Sequence of chain 1.B:
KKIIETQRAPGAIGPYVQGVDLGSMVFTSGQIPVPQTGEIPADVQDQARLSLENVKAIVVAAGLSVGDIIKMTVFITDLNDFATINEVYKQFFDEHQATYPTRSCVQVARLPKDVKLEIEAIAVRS

Sequence of chain 1.A:
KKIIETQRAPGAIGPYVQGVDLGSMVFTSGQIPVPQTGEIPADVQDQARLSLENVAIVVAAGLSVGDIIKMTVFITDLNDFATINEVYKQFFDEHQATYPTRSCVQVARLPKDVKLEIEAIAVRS

This small molecule binds to this protein.
Small molecule (SMILES): CCC(=O)C(=O)O

Binding-site contacts:
Ligand atom C4 contacts residue GLY31 of chain 1.B at 3.4 Å.
Ligand atom OXT contacts residue CYS107 of chain 1.A at 3.6 Å.
Ligand atom C3 contacts residue GLU120 of chain 1.B at 4.3 Å.
Ligand atom C2 contacts residue PRO114 of chain 1.B at 4.3 Å (hydrophobic).
Ligand atom C2 contacts residue ARG105 of chain 1.A at 4.5 Å.
Ligand atom C contacts residue TYR17 of chain 1.B at 3.7 Å (hydrophobic).
Ligand atom O3 contacts residue CYS107 of chain 1.A at 2.8 Å (h-bond).
Ligand atom O3 contacts residue SER106 of chain 1.A at 3.6 Å.
Ligand atom OXT contacts residue ILE14 of chain 1.B at 4.4 Å.
Ligand atom C2 contacts residue TYR17 of chain 1.B at 4.3 Å (hydrophobic).
Ligand atom O contacts residue TYR17 of chain 1.B at 4.1 Å.
Ligand atom C4 contacts residue PRO114 of chain 1.B at 4.1 Å (hydrophobic).
Ligand atom C contacts residue CYS107 of chain 1.A at 3.4 Å (hydrophobic).
Ligand atom OXT contacts residue TYR17 of chain 1.B at 3.6 Å.
Ligand atom C3 contacts residue PRO114 of chain 1.B at 4.2 Å (hydrophobic).
Ligand atom C4 contacts residue ILE33 of chain 1.B at 3.5 Å (hydrophobic).
Ligand atom C4 contacts residue ILE14 of chain 1.B at 4.3 Å (hydrophobic).
Ligand atom C3 contacts residue ILE14 of chain 1.B at 4.0 Å (hydrophobic).
Ligand atom C3 contacts residue GLY31 of chain 1.B at 4.1 Å.
Ligand atom C contacts residue PHE84 of chain 1.A at 4.4 Å (hydrophobic).
Ligand atom C2 contacts residue SER106 of chain 1.A at 4.3 Å.
Ligand atom O contacts residue CYS107 of chain 1.A at 3.2 Å (h-bond).
Ligand atom C contacts residue SER106 of chain 1.A at 4.1 Å.
Ligand atom OXT contacts residue ARG105 of chain 1.A at 2.7 Å (salt-bridge).
Ligand atom OXT contacts residue PHE84 of chain 1.A at 3.2 Å.
Ligand atom C3 contacts residue TYR17 of chain 1.B at 3.6 Å (hydrophobic).
Ligand atom C2 contacts residue GLU120 of chain 1.B at 3.8 Å.
Ligand atom O3 contacts residue PRO114 of chain 1.B at 4.2 Å.
Ligand atom C4 contacts residue TYR17 of chain 1.B at 4.3 Å (hydrophobic).
Ligand atom O3 contacts residue GLU120 of chain 1.B at 2.6 Å (salt-bridge).
Ligand atom O contacts residue ARG105 of chain 1.A at 2.9 Å (salt-bridge).
Ligand atom C contacts residue ARG105 of chain 1.A at 3.6 Å.
Ligand atom C2 contacts residue CYS107 of chain 1.A at 3.6 Å (hydrophobic).
Ligand atom O contacts residue SER106 of chain 1.A at 3.3 Å.
Ligand atom C4 contacts residue GLU120 of chain 1.B at 3.8 Å.
Ligand atom O3 contacts residue ARG105 of chain 1.A at 4.4 Å.
Ligand atom O3 contacts residue GLY31 of chain 1.B at 4.4 Å.